Sequence of chain 1.B:
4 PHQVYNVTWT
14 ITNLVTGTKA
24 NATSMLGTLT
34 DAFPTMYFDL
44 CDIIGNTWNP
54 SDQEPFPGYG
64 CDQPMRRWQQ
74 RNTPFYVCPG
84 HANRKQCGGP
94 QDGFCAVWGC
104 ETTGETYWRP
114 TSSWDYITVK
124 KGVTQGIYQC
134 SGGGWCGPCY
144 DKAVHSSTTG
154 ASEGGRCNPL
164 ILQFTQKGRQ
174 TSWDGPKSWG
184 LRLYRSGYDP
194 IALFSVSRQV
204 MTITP

Binding-site contacts:
Ligand atom O5 contacts residue SER27 of chain 1.B at 4.2 Å.
Ligand atom C5 contacts residue SER27 of chain 1.B at 4.0 Å.
Ligand atom N2 contacts residue ASN9 of chain 1.B at 2.8 Å (h-bond).
Ligand atom C1 contacts residue THR11 of chain 1.B at 4.4 Å.
Ligand atom C4 contacts residue ASN9 of chain 1.B at 4.3 Å.
Ligand atom C3 contacts residue ASN9 of chain 1.B at 3.8 Å.
Ligand atom O7 contacts residue THR207 of chain 1.B at 2.9 Å (h-bond).
Ligand atom O7 contacts residue ILE206 of chain 1.B at 4.3 Å.
Ligand atom O7 contacts residue ASN9 of chain 1.B at 3.7 Å.
Ligand atom C1 contacts residue ASN9 of chain 1.B at 1.4 Å.
Ligand atom C5 contacts residue ASN9 of chain 1.B at 3.7 Å.
Ligand atom C7 contacts residue ASN9 of chain 1.B at 3.7 Å.
Ligand atom O5 contacts residue THR11 of chain 1.B at 4.1 Å.
Ligand atom O6 contacts residue THR11 of chain 1.B at 4.1 Å.
Ligand atom O5 contacts residue ASN9 of chain 1.B at 2.4 Å (h-bond).
Ligand atom C1 contacts residue SER27 of chain 1.B at 4.1 Å.
Ligand atom C8 contacts residue THR207 of chain 1.B at 3.4 Å.
Ligand atom C7 contacts residue THR207 of chain 1.B at 3.4 Å.
Ligand atom C2 contacts residue ASN9 of chain 1.B at 2.4 Å.

This protein binds this small molecule.
Small molecule (SMILES): CC(=O)N[C@H]1[C@H](O[C@H]2[C@H](O)[C@@H](NC(C)=O)CO[C@@H]2CO)O[C@H](CO)[C@@H](O)[C@@H]1O